Binding-site contacts:
Ligand atom O5 contacts residue ARG580 of chain 1.H at 2.7 Å (salt-bridge).
Ligand atom C4 contacts residue HIS287 of chain 1.H at 3.9 Å.
Ligand atom O1 contacts residue VAL305 of chain 1.H at 4.0 Å.
Ligand atom C1 contacts residue GLN304 of chain 1.H at 3.5 Å.
Ligand atom C1 contacts residue UDP1 of chain 1.FB at 4.0 Å.
Ligand atom O6 contacts residue ALA439 of chain 1.H at 3.9 Å.
Ligand atom O2 contacts residue GLN304 of chain 1.H at 3.2 Å (h-bond).
Ligand atom C3 contacts residue HIS287 of chain 1.H at 3.8 Å.
Ligand atom C2 contacts residue UDP1 of chain 1.FB at 3.8 Å.
Ligand atom O1 contacts residue GLY302 of chain 1.H at 3.4 Å (h-bond).
Ligand atom O4 contacts residue ASP300 of chain 1.H at 3.9 Å.
Ligand atom O4 contacts residue ARG382 of chain 1.H at 3.4 Å.
Ligand atom O6 contacts residue LYS444 of chain 1.H at 3.0 Å (salt-bridge).
Ligand atom C5 contacts residue ARG382 of chain 1.H at 4.2 Å.
Ligand atom O6 contacts residue ARG382 of chain 1.H at 3.6 Å (salt-bridge).
Ligand atom O6 contacts residue ARG580 of chain 1.H at 4.0 Å.
Ligand atom C1 contacts residue ASP300 of chain 1.H at 4.0 Å.
Ligand atom C2 contacts residue ARG580 of chain 1.H at 4.0 Å.
Ligand atom C5 contacts residue ARG580 of chain 1.H at 3.4 Å.
Ligand atom O2 contacts residue GLY303 of chain 1.H at 3.8 Å.
Ligand atom C2 contacts residue GLN304 of chain 1.H at 3.8 Å.
Ligand atom C6 contacts residue LYS444 of chain 1.H at 4.1 Å.
Ligand atom O3 contacts residue GLN304 of chain 1.H at 2.7 Å (h-bond).
Ligand atom C1 contacts residue GLY303 of chain 1.H at 3.7 Å.
Ligand atom C1 contacts residue GLY302 of chain 1.H at 3.2 Å.
Ligand atom O1 contacts residue ASP300 of chain 1.H at 3.4 Å (salt-bridge).
Ligand atom O3 contacts residue HIS438 of chain 1.H at 3.7 Å.
Ligand atom O2 contacts residue UDP1 of chain 1.FB at 2.8 Å (h-bond).
Ligand atom O3 contacts residue TYR415 of chain 1.H at 4.0 Å.
Ligand atom C3 contacts residue GLN304 of chain 1.H at 3.3 Å.
Ligand atom O6 contacts residue GLU441 of chain 1.H at 3.6 Å (salt-bridge).
Ligand atom O4 contacts residue HIS287 of chain 1.H at 3.1 Å (h-bond).
Ligand atom C6 contacts residue ARG580 of chain 1.H at 3.7 Å.
Ligand atom C6 contacts residue ALA439 of chain 1.H at 4.1 Å (hydrophobic).
Ligand atom O1 contacts residue GLN304 of chain 1.H at 3.1 Å.
Ligand atom C1 contacts residue THR301 of chain 1.H at 3.9 Å.
Ligand atom O1 contacts residue THR301 of chain 1.H at 4.0 Å.
Ligand atom C6 contacts residue UDP1 of chain 1.FB at 3.8 Å.
Ligand atom O5 contacts residue UDP1 of chain 1.FB at 3.5 Å (h-bond).
Ligand atom O1 contacts residue HIS287 of chain 1.H at 4.0 Å.

Sequence of chain 1.H:
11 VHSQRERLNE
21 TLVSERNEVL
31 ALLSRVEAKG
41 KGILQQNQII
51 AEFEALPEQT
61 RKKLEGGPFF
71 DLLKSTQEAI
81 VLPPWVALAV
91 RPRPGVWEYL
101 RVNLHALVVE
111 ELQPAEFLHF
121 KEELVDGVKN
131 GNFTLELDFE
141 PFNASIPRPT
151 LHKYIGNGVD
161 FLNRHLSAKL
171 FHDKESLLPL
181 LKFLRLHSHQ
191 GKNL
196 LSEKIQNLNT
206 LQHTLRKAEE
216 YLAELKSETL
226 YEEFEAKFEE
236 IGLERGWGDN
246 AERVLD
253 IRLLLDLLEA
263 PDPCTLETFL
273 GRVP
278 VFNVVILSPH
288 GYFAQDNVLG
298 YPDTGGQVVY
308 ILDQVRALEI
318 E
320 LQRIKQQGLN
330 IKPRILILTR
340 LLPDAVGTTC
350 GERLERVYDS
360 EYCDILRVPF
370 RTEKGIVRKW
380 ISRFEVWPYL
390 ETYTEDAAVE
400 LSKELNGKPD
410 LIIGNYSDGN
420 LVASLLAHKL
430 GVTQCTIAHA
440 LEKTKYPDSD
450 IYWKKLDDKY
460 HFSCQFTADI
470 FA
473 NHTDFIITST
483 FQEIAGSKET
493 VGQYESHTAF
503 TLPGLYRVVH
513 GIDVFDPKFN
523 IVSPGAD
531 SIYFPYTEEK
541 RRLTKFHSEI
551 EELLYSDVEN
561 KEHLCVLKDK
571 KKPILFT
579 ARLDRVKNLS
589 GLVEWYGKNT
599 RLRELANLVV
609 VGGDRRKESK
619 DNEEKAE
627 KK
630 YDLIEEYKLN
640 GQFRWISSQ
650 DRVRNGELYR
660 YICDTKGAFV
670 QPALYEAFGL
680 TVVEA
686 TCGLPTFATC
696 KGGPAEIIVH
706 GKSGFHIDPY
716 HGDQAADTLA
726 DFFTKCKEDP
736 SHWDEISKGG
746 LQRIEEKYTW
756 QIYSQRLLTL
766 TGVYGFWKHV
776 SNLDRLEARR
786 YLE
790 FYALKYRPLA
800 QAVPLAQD

The small molecule below binds the protein below.
Small molecule (SMILES): OC[C@H]1O[C@](O)(CO)[C@@H](O)[C@@H]1O